The protein below binds the small molecule below.
Small molecule (SMILES): C[C@@H]1CC[C@@]2(OC1)O[C@H]1C[C@H]3[C@@H]4CC=C5C[C@@H](OCC[C@H](CO)CO[C@@H]6O[C@H](CO)[C@@H](O[C@H]7O[C@H](CO)[C@@H](O)[C@H](O)[C@H]7O)[C@H](O)[C@H]6O)CC[C@]5(C)[C@H]4CC[C@]3(C)[C@H]1[C@@H]2C

Sequence of chain 1.A:
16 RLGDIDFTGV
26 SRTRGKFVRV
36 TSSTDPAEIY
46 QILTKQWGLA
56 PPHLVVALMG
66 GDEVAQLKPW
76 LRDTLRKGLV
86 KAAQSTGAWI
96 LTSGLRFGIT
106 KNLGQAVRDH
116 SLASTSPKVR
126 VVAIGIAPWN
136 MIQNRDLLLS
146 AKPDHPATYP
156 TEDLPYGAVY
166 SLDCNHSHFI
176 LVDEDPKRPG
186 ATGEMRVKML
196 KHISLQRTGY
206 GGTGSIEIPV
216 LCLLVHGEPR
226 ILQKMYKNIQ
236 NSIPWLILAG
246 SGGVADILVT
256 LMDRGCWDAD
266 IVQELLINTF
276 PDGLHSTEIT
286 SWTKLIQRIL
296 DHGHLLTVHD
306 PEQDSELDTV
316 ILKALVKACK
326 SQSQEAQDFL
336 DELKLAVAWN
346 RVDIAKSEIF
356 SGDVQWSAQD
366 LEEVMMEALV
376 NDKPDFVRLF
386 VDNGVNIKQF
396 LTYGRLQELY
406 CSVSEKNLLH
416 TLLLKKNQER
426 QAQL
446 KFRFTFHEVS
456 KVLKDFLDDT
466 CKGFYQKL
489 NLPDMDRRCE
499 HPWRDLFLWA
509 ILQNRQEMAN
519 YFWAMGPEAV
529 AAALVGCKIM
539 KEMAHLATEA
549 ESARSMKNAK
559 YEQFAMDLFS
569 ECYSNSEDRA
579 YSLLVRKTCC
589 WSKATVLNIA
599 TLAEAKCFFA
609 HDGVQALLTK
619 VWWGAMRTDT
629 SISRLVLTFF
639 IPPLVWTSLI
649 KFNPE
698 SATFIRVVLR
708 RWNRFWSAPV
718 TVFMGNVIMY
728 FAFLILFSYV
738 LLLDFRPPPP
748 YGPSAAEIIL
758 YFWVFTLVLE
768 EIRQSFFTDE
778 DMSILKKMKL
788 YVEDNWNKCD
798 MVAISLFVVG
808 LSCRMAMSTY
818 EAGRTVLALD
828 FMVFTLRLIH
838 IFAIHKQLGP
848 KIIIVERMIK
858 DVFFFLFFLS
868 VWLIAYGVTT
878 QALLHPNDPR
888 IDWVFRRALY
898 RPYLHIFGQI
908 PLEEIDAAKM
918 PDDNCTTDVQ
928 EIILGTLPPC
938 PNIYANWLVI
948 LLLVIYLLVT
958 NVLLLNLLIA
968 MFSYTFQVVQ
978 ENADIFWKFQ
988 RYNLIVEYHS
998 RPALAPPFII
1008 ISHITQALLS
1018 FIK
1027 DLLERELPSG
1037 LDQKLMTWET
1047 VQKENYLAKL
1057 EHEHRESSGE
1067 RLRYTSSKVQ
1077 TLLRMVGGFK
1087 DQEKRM

Binding-site contacts:
Ligand atom O5 contacts residue ALA914 of chain 1.A at 3.7 Å.
Ligand atom C2 contacts residue TYR900 of chain 1.B at 3.6 Å (hydrophobic).
Ligand atom C5 contacts residue YUV1 of chain 1.O at 3.7 Å.
Ligand atom C11 contacts residue ASP889 of chain 1.B at 3.8 Å.
Ligand atom C32 contacts residue ASP889 of chain 1.B at 3.8 Å.
Ligand atom C11 contacts residue YUV1 of chain 1.O at 3.7 Å.
Ligand atom C6 contacts residue LEU896 of chain 1.B at 3.9 Å (hydrophobic).
Ligand atom C26 contacts residue LEU948 of chain 1.A at 4.0 Å (hydrophobic).
Ligand atom C3 contacts residue TYR900 of chain 1.B at 3.9 Å (hydrophobic).
Ligand atom C13 contacts residue ASP889 of chain 1.B at 4.0 Å.
Ligand atom O1 contacts residue LEU896 of chain 1.B at 3.4 Å.
Ligand atom O contacts residue YUV1 of chain 1.O at 3.3 Å.
Ligand atom O8 contacts residue ALA915 of chain 1.A at 3.9 Å.
Ligand atom C16 contacts residue TRP944 of chain 1.A at 3.6 Å (hydrophobic).
Ligand atom C39 contacts residue ALA915 of chain 1.A at 4.0 Å (hydrophobic).
Ligand atom O2 contacts residue ASP889 of chain 1.B at 4.0 Å.
Ligand atom C11 contacts residue ARG893 of chain 1.B at 4.0 Å.
Ligand atom O10 contacts residue ALA915 of chain 1.A at 2.6 Å (h-bond).
Ligand atom C13 contacts residue YUV1 of chain 1.O at 4.0 Å.
Ligand atom C10 contacts residue PHE892 of chain 1.B at 3.6 Å (hydrophobic).
Ligand atom O13 contacts residue TRP890 of chain 1.B at 3.6 Å.
Ligand atom O5 contacts residue ILE940 of chain 1.A at 3.3 Å.
Ligand atom C14 contacts residue YUV1 of chain 1.O at 3.7 Å.
Ligand atom C42 contacts residue ALA915 of chain 1.A at 3.9 Å (hydrophobic).
Ligand atom C42 contacts residue ALA914 of chain 1.A at 3.2 Å (hydrophobic).
Ligand atom O8 contacts residue ALA914 of chain 1.A at 3.6 Å (h-bond).
Ligand atom O12 contacts residue TRP890 of chain 1.B at 3.0 Å (h-bond).
Ligand atom C43 contacts residue YUV1 of chain 1.O at 3.8 Å.
Ligand atom C12 contacts residue YUV1 of chain 1.O at 4.0 Å.
Ligand atom C contacts residue LEU870 of chain 1.B at 3.9 Å (hydrophobic).
Ligand atom C18 contacts residue ILE947 of chain 1.A at 3.8 Å (hydrophobic).
Ligand atom C42 contacts residue MET917 of chain 1.A at 3.7 Å (hydrophobic).
Ligand atom C20 contacts residue ILE947 of chain 1.A at 3.7 Å (hydrophobic).
Ligand atom C15 contacts residue TRP944 of chain 1.A at 3.6 Å (hydrophobic).
Ligand atom O8 contacts residue MET917 of chain 1.A at 2.5 Å (h-bond).
Ligand atom O13 contacts residue ASP889 of chain 1.B at 2.7 Å (salt-bridge).
Ligand atom C7 contacts residue LEU896 of chain 1.B at 3.6 Å (hydrophobic).
Ligand atom C11 contacts residue PHE892 of chain 1.B at 3.8 Å (hydrophobic).
Ligand atom C23 contacts residue TYR897 of chain 1.B at 3.9 Å (hydrophobic).
Ligand atom C36 contacts residue ALA914 of chain 1.A at 3.8 Å (hydrophobic).

Sequence of chain 1.B:
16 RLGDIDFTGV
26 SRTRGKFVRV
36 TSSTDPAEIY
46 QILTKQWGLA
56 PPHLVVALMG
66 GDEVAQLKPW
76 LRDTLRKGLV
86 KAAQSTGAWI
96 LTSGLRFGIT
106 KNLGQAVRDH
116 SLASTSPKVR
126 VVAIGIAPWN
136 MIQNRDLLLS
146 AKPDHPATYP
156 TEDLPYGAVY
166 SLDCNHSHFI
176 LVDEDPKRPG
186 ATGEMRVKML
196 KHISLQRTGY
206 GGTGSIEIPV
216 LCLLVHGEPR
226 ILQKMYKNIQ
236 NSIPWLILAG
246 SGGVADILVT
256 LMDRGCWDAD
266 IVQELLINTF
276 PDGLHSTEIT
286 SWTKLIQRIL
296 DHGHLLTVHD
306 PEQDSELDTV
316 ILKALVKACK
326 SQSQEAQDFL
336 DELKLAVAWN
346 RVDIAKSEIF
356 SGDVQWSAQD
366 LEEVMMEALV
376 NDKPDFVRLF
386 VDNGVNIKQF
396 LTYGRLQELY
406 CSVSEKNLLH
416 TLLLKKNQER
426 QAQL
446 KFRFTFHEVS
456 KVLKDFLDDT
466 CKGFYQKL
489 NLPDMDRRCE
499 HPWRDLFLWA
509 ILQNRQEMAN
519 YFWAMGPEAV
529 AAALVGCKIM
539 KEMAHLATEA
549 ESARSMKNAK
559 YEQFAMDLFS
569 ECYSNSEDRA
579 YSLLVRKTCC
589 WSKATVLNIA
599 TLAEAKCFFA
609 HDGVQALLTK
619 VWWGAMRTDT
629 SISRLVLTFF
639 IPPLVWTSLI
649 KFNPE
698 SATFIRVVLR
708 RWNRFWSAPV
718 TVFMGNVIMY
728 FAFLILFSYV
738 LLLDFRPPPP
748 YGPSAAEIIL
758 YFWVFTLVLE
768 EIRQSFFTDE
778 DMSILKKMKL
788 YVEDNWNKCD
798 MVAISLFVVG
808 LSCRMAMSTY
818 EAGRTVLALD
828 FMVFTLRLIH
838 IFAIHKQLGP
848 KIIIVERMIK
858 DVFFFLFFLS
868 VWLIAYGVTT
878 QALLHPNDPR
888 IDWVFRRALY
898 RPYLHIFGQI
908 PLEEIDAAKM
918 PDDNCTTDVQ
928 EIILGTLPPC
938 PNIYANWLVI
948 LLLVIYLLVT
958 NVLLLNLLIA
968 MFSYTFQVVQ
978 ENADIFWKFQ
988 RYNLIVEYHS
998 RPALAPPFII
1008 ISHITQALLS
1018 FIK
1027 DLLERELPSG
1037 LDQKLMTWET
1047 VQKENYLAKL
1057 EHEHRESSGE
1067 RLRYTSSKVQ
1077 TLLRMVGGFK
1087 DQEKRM